Sequence of chain 1.H:
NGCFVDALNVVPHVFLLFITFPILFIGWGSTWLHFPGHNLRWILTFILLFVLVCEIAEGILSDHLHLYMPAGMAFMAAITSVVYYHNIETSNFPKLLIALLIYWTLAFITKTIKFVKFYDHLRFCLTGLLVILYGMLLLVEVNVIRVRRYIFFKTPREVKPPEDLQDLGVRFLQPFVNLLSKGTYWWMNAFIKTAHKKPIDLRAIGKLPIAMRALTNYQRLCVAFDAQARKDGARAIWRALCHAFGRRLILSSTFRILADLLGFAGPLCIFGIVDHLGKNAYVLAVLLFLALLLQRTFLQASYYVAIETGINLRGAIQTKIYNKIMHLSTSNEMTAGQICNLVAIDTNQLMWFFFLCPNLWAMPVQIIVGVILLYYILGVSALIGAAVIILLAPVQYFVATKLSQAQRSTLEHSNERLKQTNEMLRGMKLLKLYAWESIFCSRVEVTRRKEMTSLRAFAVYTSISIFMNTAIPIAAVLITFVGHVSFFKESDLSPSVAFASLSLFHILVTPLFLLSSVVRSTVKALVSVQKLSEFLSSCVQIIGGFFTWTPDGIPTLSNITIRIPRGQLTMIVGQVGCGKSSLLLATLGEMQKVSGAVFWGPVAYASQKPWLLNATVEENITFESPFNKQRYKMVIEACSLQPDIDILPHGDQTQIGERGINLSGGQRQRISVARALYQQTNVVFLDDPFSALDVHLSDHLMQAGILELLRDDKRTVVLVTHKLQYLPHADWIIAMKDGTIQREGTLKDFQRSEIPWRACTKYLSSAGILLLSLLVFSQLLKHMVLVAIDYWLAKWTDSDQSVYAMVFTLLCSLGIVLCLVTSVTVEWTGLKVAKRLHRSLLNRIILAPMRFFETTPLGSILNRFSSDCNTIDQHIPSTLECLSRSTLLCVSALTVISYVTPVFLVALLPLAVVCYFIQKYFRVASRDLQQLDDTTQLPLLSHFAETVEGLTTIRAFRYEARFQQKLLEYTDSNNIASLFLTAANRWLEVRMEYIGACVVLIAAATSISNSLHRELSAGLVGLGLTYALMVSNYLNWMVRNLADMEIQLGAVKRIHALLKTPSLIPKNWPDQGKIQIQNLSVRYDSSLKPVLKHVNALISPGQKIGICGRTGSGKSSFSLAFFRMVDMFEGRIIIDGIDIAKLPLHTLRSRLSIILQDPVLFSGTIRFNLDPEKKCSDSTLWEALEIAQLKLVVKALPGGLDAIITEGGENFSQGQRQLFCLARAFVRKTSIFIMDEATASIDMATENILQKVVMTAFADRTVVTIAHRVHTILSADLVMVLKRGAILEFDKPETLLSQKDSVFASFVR

A protein and the small-molecule ligand that binds it are described below.
Small molecule (SMILES): Nc1ncnc2c1ncn2[C@@H]1O[C@H](COP(=O)(O)OP(=O)(O)OP(O)(O)=S)[C@@H](O)[C@H]1O

Binding-site contacts:
Ligand atom N1 contacts residue SER405 of chain 1.H at 3.9 Å.
Ligand atom O1A contacts residue SER721 of chain 1.H at 2.4 Å (h-bond).
Ligand atom O3A contacts residue GLY716 of chain 1.H at 3.9 Å.
Ligand atom PB contacts residue GLY716 of chain 1.H at 3.9 Å.
Ligand atom O2B contacts residue SER720 of chain 1.H at 3.9 Å.
Ligand atom O2G contacts residue SER720 of chain 1.H at 3.8 Å.
Ligand atom O1A contacts residue LYS719 of chain 1.H at 4.0 Å.
Ligand atom O1B contacts residue LYS719 of chain 1.H at 4.0 Å.
Ligand atom N7 contacts residue TRP688 of chain 1.H at 3.7 Å.
Ligand atom C5' contacts residue SER721 of chain 1.H at 3.8 Å.
Ligand atom C5 contacts residue TRP688 of chain 1.H at 3.5 Å (hydrophobic).
Ligand atom O1B contacts residue GLY716 of chain 1.H at 2.6 Å (h-bond).
Ligand atom C2 contacts residue SER405 of chain 1.H at 3.9 Å.
Ligand atom PB contacts residue CYS717 of chain 1.H at 4.0 Å.
Ligand atom O1A contacts residue GLY718 of chain 1.H at 3.7 Å.
Ligand atom PG contacts residue SER720 of chain 1.H at 3.7 Å.
Ligand atom O4' contacts residue TRP688 of chain 1.H at 3.7 Å.
Ligand atom N6 contacts residue THR404 of chain 1.H at 3.4 Å.
Ligand atom O2B contacts residue GLY718 of chain 1.H at 2.7 Å (h-bond).
Ligand atom O2G contacts residue LYS719 of chain 1.H at 3.8 Å.
Ligand atom O3B contacts residue LYS719 of chain 1.H at 3.8 Å.
Ligand atom PB contacts residue LYS719 of chain 1.H at 3.9 Å.
Ligand atom C6 contacts residue TRP688 of chain 1.H at 3.3 Å (hydrophobic).
Ligand atom N3 contacts residue TRP688 of chain 1.H at 3.7 Å.
Ligand atom O5' contacts residue SER721 of chain 1.H at 3.7 Å.
Ligand atom O2B contacts residue LYS719 of chain 1.H at 2.6 Å (salt-bridge).
Ligand atom N6 contacts residue TRP688 of chain 1.H at 3.5 Å.
Ligand atom O1B contacts residue CYS717 of chain 1.H at 3.6 Å (h-bond).
Ligand atom O1B contacts residue VAL715 of chain 1.H at 3.7 Å.
Ligand atom O2B contacts residue CYS717 of chain 1.H at 3.3 Å (h-bond).
Ligand atom S1G contacts residue SER720 of chain 1.H at 3.2 Å (h-bond).
Ligand atom C2 contacts residue TRP688 of chain 1.H at 3.6 Å (hydrophobic).
Ligand atom O1A contacts residue SER720 of chain 1.H at 4.0 Å.
Ligand atom O3B contacts residue SER720 of chain 1.H at 3.5 Å (h-bond).
Ligand atom C4 contacts residue TRP688 of chain 1.H at 3.8 Å (hydrophobic).
Ligand atom N1 contacts residue TRP688 of chain 1.H at 3.5 Å.
Ligand atom O2G contacts residue GLN775 of chain 1.H at 3.6 Å (h-bond).
Ligand atom PA contacts residue SER721 of chain 1.H at 3.6 Å.
Ligand atom O2A contacts residue SER720 of chain 1.H at 3.9 Å.
Ligand atom S1G contacts residue GLN775 of chain 1.H at 2.7 Å (h-bond).